Binding-site contacts:
Ligand atom C5 contacts residue ASP45 of chain 3.A at 4.0 Å.
Ligand atom N6 contacts residue ASN122 of chain 3.A at 2.9 Å (h-bond).
Ligand atom C4 contacts residue ASP45 of chain 3.A at 3.7 Å.
Ligand atom N6 contacts residue ALA162 of chain 3.A at 4.2 Å.
Ligand atom C6 contacts residue ALA162 of chain 3.A at 3.7 Å (hydrophobic).
Ligand atom C6 contacts residue SER158 of chain 3.A at 4.3 Å.
Ligand atom N3 contacts residue PHE74 of chain 3.A at 4.1 Å.
Ligand atom N6 contacts residue SER158 of chain 3.A at 3.4 Å (h-bond).
Ligand atom C8 contacts residue ASP45 of chain 3.A at 3.5 Å.
Ligand atom BR8 contacts residue GLY46 of chain 3.A at 3.7 Å.
Ligand atom BR8 contacts residue LEU49 of chain 3.A at 4.3 Å.
Ligand atom N3 contacts residue THR161 of chain 3.A at 4.1 Å.
Ligand atom N3 contacts residue ALA162 of chain 3.A at 4.0 Å.
Ligand atom C4 contacts residue ALA162 of chain 3.A at 4.0 Å (hydrophobic).
Ligand atom BR8 contacts residue ASP45 of chain 3.A at 3.7 Å.
Ligand atom BR8 contacts residue ASN122 of chain 3.A at 4.2 Å.
Ligand atom N6 contacts residue GLY159 of chain 3.A at 4.2 Å.
Ligand atom C5 contacts residue ASN122 of chain 3.A at 4.0 Å.
Ligand atom C2 contacts residue THR161 of chain 3.A at 3.3 Å.
Ligand atom C2 contacts residue PHE74 of chain 3.A at 3.4 Å (hydrophobic).
Ligand atom N1 contacts residue THR161 of chain 3.A at 2.6 Å (h-bond).
Ligand atom N6 contacts residue THR161 of chain 3.A at 3.9 Å.
Ligand atom C6 contacts residue TYR75 of chain 3.A at 4.1 Å (hydrophobic).
Ligand atom N6 contacts residue TYR75 of chain 3.A at 3.2 Å.
Ligand atom C8 contacts residue ASN122 of chain 3.A at 3.8 Å.
Ligand atom CAE contacts residue ARG148 of chain 2.A at 3.6 Å.
Ligand atom C6 contacts residue THR161 of chain 3.A at 3.7 Å.
Ligand atom OAB contacts residue ASN189 of chain 2.A at 4.3 Å.
Ligand atom N1 contacts residue ALA162 of chain 3.A at 3.8 Å.
Ligand atom N1 contacts residue PHE74 of chain 3.A at 3.7 Å.
Ligand atom CAG contacts residue ASP45 of chain 3.A at 4.2 Å.
Ligand atom N9 contacts residue ASP45 of chain 3.A at 3.8 Å.
Ligand atom C5 contacts residue ALA162 of chain 3.A at 3.8 Å (hydrophobic).
Ligand atom C6 contacts residue ASN122 of chain 3.A at 3.9 Å.
Ligand atom N7 contacts residue TYR75 of chain 3.A at 4.1 Å.
Ligand atom C2 contacts residue ALA162 of chain 3.A at 3.9 Å (hydrophobic).
Ligand atom N7 contacts residue ASN122 of chain 3.A at 3.1 Å (h-bond).
Ligand atom N3 contacts residue ASP45 of chain 3.A at 4.0 Å.
Ligand atom OAB contacts residue ARG148 of chain 2.A at 3.7 Å.
Ligand atom N7 contacts residue ASP45 of chain 3.A at 3.8 Å.

Sequence of chain 3.A:
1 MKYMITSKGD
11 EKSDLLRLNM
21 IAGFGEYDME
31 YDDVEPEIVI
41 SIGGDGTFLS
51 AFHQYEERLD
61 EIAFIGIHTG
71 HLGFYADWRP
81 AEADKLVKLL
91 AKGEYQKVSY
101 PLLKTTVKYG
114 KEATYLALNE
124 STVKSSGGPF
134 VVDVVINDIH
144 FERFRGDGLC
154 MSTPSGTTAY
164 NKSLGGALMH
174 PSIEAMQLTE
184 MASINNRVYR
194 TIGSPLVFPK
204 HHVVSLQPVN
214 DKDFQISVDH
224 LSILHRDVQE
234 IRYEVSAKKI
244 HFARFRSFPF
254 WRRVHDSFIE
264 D

The protein below binds the small molecule below.
Small molecule (SMILES): Nc1ncnc2c1nc(Br)n2CCCO

Sequence of chain 2.A:
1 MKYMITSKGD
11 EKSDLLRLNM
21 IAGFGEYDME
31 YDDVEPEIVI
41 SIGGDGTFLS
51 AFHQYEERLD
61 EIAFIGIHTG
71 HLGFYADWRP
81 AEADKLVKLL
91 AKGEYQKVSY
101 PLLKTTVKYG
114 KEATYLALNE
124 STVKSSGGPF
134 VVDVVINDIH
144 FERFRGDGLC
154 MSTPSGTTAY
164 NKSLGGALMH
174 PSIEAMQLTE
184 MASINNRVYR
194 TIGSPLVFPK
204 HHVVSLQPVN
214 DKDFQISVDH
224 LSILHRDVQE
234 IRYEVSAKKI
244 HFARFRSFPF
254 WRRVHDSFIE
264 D